Binding-site contacts:
Ligand atom C6 contacts residue ASN341 of chain 5.A at 4.4 Å.
Ligand atom O5 contacts residue ASN341 of chain 5.A at 2.4 Å (h-bond).
Ligand atom O7 contacts residue ILE344 of chain 5.A at 4.3 Å.
Ligand atom O7 contacts residue SER343 of chain 5.A at 4.4 Å.
Ligand atom C1 contacts residue SER338 of chain 5.A at 3.9 Å.
Ligand atom O5 contacts residue SER338 of chain 5.A at 4.3 Å.
Ligand atom C1 contacts residue GLY336 of chain 5.A at 4.5 Å.
Ligand atom C5 contacts residue ASN341 of chain 5.A at 4.4 Å.
Ligand atom C3 contacts residue ASN341 of chain 5.A at 3.8 Å.
Ligand atom C5 contacts residue ASN341 of chain 5.A at 3.7 Å.
Ligand atom C4 contacts residue ASN341 of chain 5.A at 4.3 Å.
Ligand atom C6 contacts residue ASP340 of chain 5.A at 4.5 Å.
Ligand atom C6 contacts residue PHE337 of chain 5.A at 3.8 Å (hydrophobic).
Ligand atom C8 contacts residue ASN341 of chain 5.A at 3.2 Å.
Ligand atom N2 contacts residue ASN341 of chain 5.A at 2.8 Å (h-bond).
Ligand atom C6 contacts residue SER338 of chain 5.A at 3.8 Å.
Ligand atom C7 contacts residue ASN342 of chain 5.A at 4.5 Å.
Ligand atom C5 contacts residue SER338 of chain 5.A at 3.9 Å.
Ligand atom C1 contacts residue ASN341 of chain 5.A at 1.4 Å.
Ligand atom O7 contacts residue ASN342 of chain 5.A at 3.5 Å (h-bond).
Ligand atom O7 contacts residue ASN341 of chain 5.A at 4.0 Å.
Ligand atom C7 contacts residue ASN341 of chain 5.A at 3.1 Å.
Ligand atom O4 contacts residue GLY336 of chain 5.A at 4.2 Å.
Ligand atom C2 contacts residue ASN341 of chain 5.A at 2.5 Å.
Ligand atom N2 contacts residue GLY336 of chain 5.A at 4.4 Å.
Ligand atom C3 contacts residue GLY336 of chain 5.A at 4.2 Å.
Ligand atom O5 contacts residue SER338 of chain 5.A at 3.5 Å.
Ligand atom O7 contacts residue GLY336 of chain 5.A at 4.4 Å.
Ligand atom C6 contacts residue SER338 of chain 5.A at 4.2 Å.
Ligand atom C5 contacts residue PHE337 of chain 5.A at 4.3 Å (hydrophobic).

This small molecule binds to this protein.
Small molecule (SMILES): CC(=O)N[C@H]1[C@H](O[C@H]2[C@H](O)[C@@H](NC(C)=O)CO[C@@H]2CO[C@H]2O[C@@H](C)[C@@H](O)[C@@H](O)[C@@H]2O)O[C@H](CO)[C@@H](O)[C@@H]1O

Sequence of chain 5.A:
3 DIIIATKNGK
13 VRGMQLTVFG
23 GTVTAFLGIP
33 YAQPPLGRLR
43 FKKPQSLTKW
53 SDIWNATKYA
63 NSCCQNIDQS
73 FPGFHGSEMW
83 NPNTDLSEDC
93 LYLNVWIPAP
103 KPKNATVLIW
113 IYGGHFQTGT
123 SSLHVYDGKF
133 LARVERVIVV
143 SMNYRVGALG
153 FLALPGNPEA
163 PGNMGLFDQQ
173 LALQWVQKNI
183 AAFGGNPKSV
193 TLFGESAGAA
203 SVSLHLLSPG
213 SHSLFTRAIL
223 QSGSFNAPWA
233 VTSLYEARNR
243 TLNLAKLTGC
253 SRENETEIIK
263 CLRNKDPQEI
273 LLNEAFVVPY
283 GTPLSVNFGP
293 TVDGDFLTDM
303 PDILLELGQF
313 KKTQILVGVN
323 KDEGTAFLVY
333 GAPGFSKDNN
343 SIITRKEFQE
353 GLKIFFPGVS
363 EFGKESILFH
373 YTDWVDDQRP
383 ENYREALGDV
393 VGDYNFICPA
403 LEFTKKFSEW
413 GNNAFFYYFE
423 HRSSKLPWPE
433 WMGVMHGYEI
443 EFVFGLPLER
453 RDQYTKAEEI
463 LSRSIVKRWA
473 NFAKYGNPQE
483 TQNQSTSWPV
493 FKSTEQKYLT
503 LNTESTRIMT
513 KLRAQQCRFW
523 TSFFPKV